Binding-site contacts:
Ligand atom C2 contacts residue ASN126 of chain 3.A at 2.5 Å.
Ligand atom C8 contacts residue ASN126 of chain 3.A at 3.6 Å.
Ligand atom C1 contacts residue ASN126 of chain 3.A at 1.4 Å.
Ligand atom C8 contacts residue LYS122 of chain 3.A at 4.3 Å.
Ligand atom C3 contacts residue ASN126 of chain 3.A at 3.8 Å.
Ligand atom O7 contacts residue TYR127 of chain 3.A at 3.9 Å.
Ligand atom O7 contacts residue ASN126 of chain 3.A at 3.8 Å.
Ligand atom C4 contacts residue ASN126 of chain 3.A at 4.2 Å.
Ligand atom N2 contacts residue ASN126 of chain 3.A at 2.7 Å (h-bond).
Ligand atom C8 contacts residue GLU123 of chain 3.A at 3.1 Å.
Ligand atom C7 contacts residue GLU123 of chain 3.A at 4.4 Å.
Ligand atom O5 contacts residue ASN126 of chain 3.A at 2.4 Å (h-bond).
Ligand atom C7 contacts residue ASN126 of chain 3.A at 3.3 Å.
Ligand atom C5 contacts residue ASN126 of chain 3.A at 3.7 Å.

A protein and the small-molecule ligand that binds it are described below.
Small molecule (SMILES): CC(=O)N[C@@H]1[C@@H](O)[C@H](O)[C@@H](CO)O[C@H]1O

Sequence of chain 3.A:
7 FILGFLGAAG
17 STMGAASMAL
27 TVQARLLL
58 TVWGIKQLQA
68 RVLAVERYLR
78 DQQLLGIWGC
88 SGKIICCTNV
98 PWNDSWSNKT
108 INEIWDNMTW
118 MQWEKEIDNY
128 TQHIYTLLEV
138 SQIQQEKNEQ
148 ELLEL